Sequence of chain 1.A:
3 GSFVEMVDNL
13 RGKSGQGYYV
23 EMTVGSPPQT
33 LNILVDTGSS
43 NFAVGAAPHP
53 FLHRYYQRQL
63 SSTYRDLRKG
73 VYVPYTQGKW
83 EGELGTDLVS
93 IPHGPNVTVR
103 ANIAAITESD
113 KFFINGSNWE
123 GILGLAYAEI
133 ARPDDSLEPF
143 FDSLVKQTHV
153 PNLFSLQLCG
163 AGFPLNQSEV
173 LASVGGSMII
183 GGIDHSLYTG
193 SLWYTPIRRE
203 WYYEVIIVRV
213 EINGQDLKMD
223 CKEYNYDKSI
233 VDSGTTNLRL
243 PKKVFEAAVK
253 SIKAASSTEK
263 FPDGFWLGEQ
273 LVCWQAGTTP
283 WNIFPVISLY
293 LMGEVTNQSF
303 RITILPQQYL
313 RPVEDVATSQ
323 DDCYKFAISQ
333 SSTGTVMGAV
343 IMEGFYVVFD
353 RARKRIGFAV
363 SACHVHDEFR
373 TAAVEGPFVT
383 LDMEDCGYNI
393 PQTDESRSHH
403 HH

Binding-site contacts:
Ligand atom CL1 contacts residue GLY19 of chain 1.A at 3.5 Å.
Ligand atom C16 contacts residue GLY236 of chain 1.A at 3.9 Å.
Ligand atom C20 contacts residue THR238 of chain 1.A at 3.9 Å.
Ligand atom N19 contacts residue GLN18 of chain 1.A at 4.0 Å.
Ligand atom C8 contacts residue ASP234 of chain 1.A at 3.8 Å.
Ligand atom N17 contacts residue ASP38 of chain 1.A at 2.7 Å (salt-bridge).
Ligand atom O9 contacts residue GLY236 of chain 1.A at 3.7 Å.
Ligand atom C15 contacts residue GLY236 of chain 1.A at 3.5 Å.
Ligand atom O9 contacts residue ASP234 of chain 1.A at 4.0 Å.
Ligand atom C20 contacts residue GLY19 of chain 1.A at 3.8 Å.
Ligand atom CL1 contacts residue GLY236 of chain 1.A at 3.4 Å.
Ligand atom C5 contacts residue TYR77 of chain 1.A at 3.4 Å (hydrophobic).
Ligand atom C18 contacts residue ILE116 of chain 1.A at 3.4 Å (hydrophobic).
Ligand atom CL1 contacts residue SER235 of chain 1.A at 3.9 Å.
Ligand atom N17 contacts residue ASP234 of chain 1.A at 2.8 Å (salt-bridge).
Ligand atom C21 contacts residue GLY236 of chain 1.A at 3.4 Å.
Ligand atom C4 contacts residue TYR77 of chain 1.A at 3.6 Å (hydrophobic).
Ligand atom C11 contacts residue TYR77 of chain 1.A at 3.9 Å (hydrophobic).
Ligand atom N19 contacts residue GLY17 of chain 1.A at 3.8 Å.
Ligand atom C22 contacts residue LEU36 of chain 1.A at 4.0 Å (hydrophobic).
Ligand atom C20 contacts residue GLY17 of chain 1.A at 3.5 Å.
Ligand atom C8 contacts residue ASP38 of chain 1.A at 3.5 Å.
Ligand atom C11 contacts residue PHE114 of chain 1.A at 3.9 Å (hydrophobic).
Ligand atom C14 contacts residue LEU36 of chain 1.A at 4.0 Å (hydrophobic).
Ligand atom C6 contacts residue TYR77 of chain 1.A at 3.5 Å (hydrophobic).
Ligand atom N17 contacts residue GLY40 of chain 1.A at 3.8 Å.
Ligand atom C6 contacts residue ASP38 of chain 1.A at 3.8 Å.
Ligand atom C12 contacts residue PHE114 of chain 1.A at 3.6 Å (hydrophobic).
Ligand atom C22 contacts residue GLY236 of chain 1.A at 2.9 Å.
Ligand atom C8 contacts residue GLY236 of chain 1.A at 3.3 Å.
Ligand atom N17 contacts residue GLY236 of chain 1.A at 3.5 Å (h-bond).
Ligand atom C1 contacts residue ASP38 of chain 1.A at 3.8 Å.
Ligand atom C13 contacts residue TRP121 of chain 1.A at 3.6 Å (hydrophobic).
Ligand atom C21 contacts residue GLY19 of chain 1.A at 3.9 Å.
Ligand atom N7 contacts residue GLY236 of chain 1.A at 3.8 Å.
Ligand atom CL1 contacts residue THR237 of chain 1.A at 3.7 Å.
Ligand atom N19 contacts residue ILE116 of chain 1.A at 3.4 Å.
Ligand atom N7 contacts residue ASP38 of chain 1.A at 2.7 Å (salt-bridge).
Ligand atom C20 contacts residue GLN18 of chain 1.A at 3.6 Å.
Ligand atom CL1 contacts residue THR238 of chain 1.A at 3.8 Å.

The small molecule below binds the protein below.
Small molecule (SMILES): NC1=N[C@@]2(c3cccc(-c4cncc(Cl)c4)c3)CCCC[C@H]2O1